This protein binds this small molecule.
Small molecule (SMILES): Nc1ncnc2c1ncn2[C@H]1C[C@H](O)[C@@H](COP(=O)(O)O)O1

Sequence of chain 1.Q:
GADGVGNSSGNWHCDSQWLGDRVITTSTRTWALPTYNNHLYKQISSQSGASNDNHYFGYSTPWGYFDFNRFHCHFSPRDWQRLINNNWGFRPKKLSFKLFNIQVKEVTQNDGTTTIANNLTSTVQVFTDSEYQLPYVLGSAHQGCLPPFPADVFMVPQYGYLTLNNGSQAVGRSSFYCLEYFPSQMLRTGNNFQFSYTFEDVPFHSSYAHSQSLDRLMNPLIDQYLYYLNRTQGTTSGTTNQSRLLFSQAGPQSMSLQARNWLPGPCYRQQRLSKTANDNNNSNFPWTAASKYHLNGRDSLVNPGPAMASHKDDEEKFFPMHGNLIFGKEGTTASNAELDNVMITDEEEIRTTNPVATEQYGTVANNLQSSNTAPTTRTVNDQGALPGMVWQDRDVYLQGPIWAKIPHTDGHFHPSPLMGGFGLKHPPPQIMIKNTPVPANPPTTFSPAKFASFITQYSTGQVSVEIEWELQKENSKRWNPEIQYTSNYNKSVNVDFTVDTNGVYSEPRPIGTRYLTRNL

Binding-site contacts:
Ligand atom N6 contacts residue PRO633 of chain 1.Q at 4.2 Å.
Ligand atom O2P contacts residue PRO631 of chain 1.Q at 3.8 Å.
Ligand atom N6 contacts residue VAL418 of chain 1.Q at 3.8 Å.
Ligand atom C2 contacts residue GLY639 of chain 1.Q at 3.9 Å.
Ligand atom O4' contacts residue HIS630 of chain 1.Q at 4.2 Å.
Ligand atom N3 contacts residue PRO419 of chain 1.Q at 4.2 Å.
Ligand atom O5' contacts residue PHE629 of chain 1.Q at 3.9 Å.
Ligand atom C5 contacts residue PRO631 of chain 1.Q at 4.1 Å (hydrophobic).
Ligand atom N6 contacts residue PRO631 of chain 1.Q at 3.8 Å.
Ligand atom N9 contacts residue PRO419 of chain 1.Q at 4.2 Å.
Ligand atom O2P contacts residue PHE629 of chain 1.Q at 3.4 Å (h-bond).
Ligand atom C5 contacts residue PRO419 of chain 1.Q at 4.2 Å (hydrophobic).
Ligand atom C8 contacts residue HIS630 of chain 1.Q at 3.1 Å.
Ligand atom P contacts residue PHE629 of chain 1.Q at 4.4 Å.
Ligand atom N1 contacts residue PRO419 of chain 1.Q at 4.2 Å.
Ligand atom O5' contacts residue PRO631 of chain 1.Q at 4.0 Å.
Ligand atom N1 contacts residue PRO631 of chain 1.Q at 3.8 Å.
Ligand atom N1 contacts residue GLY639 of chain 1.Q at 3.1 Å (h-bond).
Ligand atom N6 contacts residue GLY637 of chain 1.Q at 4.0 Å.
Ligand atom N6 contacts residue PHE638 of chain 1.Q at 3.8 Å.
Ligand atom O4' contacts residue PRO631 of chain 1.Q at 4.1 Å.
Ligand atom N7 contacts residue ASP609 of chain 1.Q at 4.1 Å.
Ligand atom C6 contacts residue GLY639 of chain 1.Q at 3.8 Å.
Ligand atom C1' contacts residue HIS630 of chain 1.Q at 3.8 Å.
Ligand atom C4 contacts residue PRO419 of chain 1.Q at 4.0 Å (hydrophobic).
Ligand atom C6 contacts residue PRO631 of chain 1.Q at 3.6 Å (hydrophobic).
Ligand atom O2P contacts residue HIS628 of chain 1.Q at 3.8 Å.
Ligand atom N7 contacts residue SER632 of chain 1.Q at 3.8 Å.
Ligand atom C6 contacts residue VAL418 of chain 1.Q at 4.0 Å (hydrophobic).
Ligand atom C8 contacts residue ASP609 of chain 1.Q at 4.4 Å.
Ligand atom C5 contacts residue SER632 of chain 1.Q at 4.4 Å.
Ligand atom N6 contacts residue GLY639 of chain 1.Q at 2.9 Å (h-bond).
Ligand atom N1 contacts residue VAL418 of chain 1.Q at 3.8 Å.
Ligand atom N7 contacts residue HIS630 of chain 1.Q at 3.6 Å.
Ligand atom N6 contacts residue SER632 of chain 1.Q at 4.0 Å.
Ligand atom C2' contacts residue PRO419 of chain 1.Q at 4.0 Å (hydrophobic).
Ligand atom C6 contacts residue PRO419 of chain 1.Q at 4.3 Å (hydrophobic).
Ligand atom C2 contacts residue PRO631 of chain 1.Q at 4.3 Å (hydrophobic).
Ligand atom C2 contacts residue PRO419 of chain 1.Q at 4.2 Å (hydrophobic).
Ligand atom N9 contacts residue HIS630 of chain 1.Q at 3.8 Å.